Binding-site contacts:
Ligand atom SBD contacts residue CYS309 of chain 1.C at 3.6 Å.
Ligand atom CAZ contacts residue GLN203 of chain 1.C at 3.5 Å.
Ligand atom CAS contacts residue GLN203 of chain 1.C at 3.7 Å.
Ligand atom CAS contacts residue LEU256 of chain 1.C at 3.8 Å (hydrophobic).
Ligand atom CBA contacts residue GLY206 of chain 1.C at 3.7 Å.
Ligand atom CAC contacts residue LEU256 of chain 1.C at 3.8 Å (hydrophobic).
Ligand atom CBB contacts residue ILE204 of chain 1.C at 3.8 Å (hydrophobic).
Ligand atom CAR contacts residue GLN203 of chain 1.C at 3.5 Å.
Ligand atom CBB contacts residue LEU103 of chain 1.C at 3.4 Å (hydrophobic).
Ligand atom CAG contacts residue LEU256 of chain 1.C at 3.2 Å (hydrophobic).
Ligand atom SAU contacts residue VAL106 of chain 1.C at 3.7 Å.
Ligand atom SAU contacts residue GLN203 of chain 1.C at 3.5 Å (h-bond).
Ligand atom CAZ contacts residue PHE259 of chain 1.C at 3.6 Å (hydrophobic).
Ligand atom CBA contacts residue PHE259 of chain 1.C at 3.8 Å (hydrophobic).
Ligand atom NAQ contacts residue LEU256 of chain 1.C at 3.6 Å.
Ligand atom SBD contacts residue LEU103 of chain 1.C at 3.6 Å.
Ligand atom CAY contacts residue GLN203 of chain 1.C at 3.2 Å.
Ligand atom NAN contacts residue PHE107 of chain 1.C at 3.6 Å.
Ligand atom CBC contacts residue PHE151 of chain 1.C at 3.8 Å (hydrophobic).
Ligand atom CBA contacts residue ILE204 of chain 1.C at 3.6 Å (hydrophobic).
Ligand atom OAL contacts residue ALA308 of chain 1.C at 3.8 Å.
Ligand atom CBC contacts residue LEU103 of chain 1.C at 3.6 Å (hydrophobic).
Ligand atom CAH contacts residue TRP257 of chain 1.C at 3.8 Å (hydrophobic).
Ligand atom CAR contacts residue LEU256 of chain 1.C at 3.5 Å (hydrophobic).
Ligand atom SAI contacts residue ALA308 of chain 1.C at 3.8 Å.
Ligand atom CBC contacts residue CYS309 of chain 1.C at 3.7 Å (hydrophobic).
Ligand atom CAE contacts residue LEU256 of chain 1.C at 3.2 Å (hydrophobic).
Ligand atom CBA contacts residue GLN203 of chain 1.C at 2.9 Å.
Ligand atom OAJ contacts residue PRO307 of chain 1.C at 3.2 Å.
Ligand atom SAU contacts residue GLY206 of chain 1.C at 3.8 Å.
Ligand atom CAD contacts residue LEU256 of chain 1.C at 3.3 Å (hydrophobic).
Ligand atom NAX contacts residue GLN203 of chain 1.C at 2.8 Å (h-bond).
Ligand atom CAY contacts residue PHE259 of chain 1.C at 3.5 Å (hydrophobic).
Ligand atom OAJ contacts residue ALA308 of chain 1.C at 2.8 Å (h-bond).
Ligand atom CAT contacts residue PHE107 of chain 1.C at 3.7 Å (hydrophobic).
Ligand atom CAH contacts residue LEU256 of chain 1.C at 3.3 Å (hydrophobic).
Ligand atom OAL contacts residue CYS309 of chain 1.C at 2.9 Å (h-bond).
Ligand atom CAH contacts residue VAL295 of chain 1.C at 3.7 Å (hydrophobic).
Ligand atom CAG contacts residue TRP257 of chain 1.C at 3.8 Å (hydrophobic).
Ligand atom CAV contacts residue PHE254 of chain 1.C at 3.6 Å (hydrophobic).

Sequence of chain 1.C:
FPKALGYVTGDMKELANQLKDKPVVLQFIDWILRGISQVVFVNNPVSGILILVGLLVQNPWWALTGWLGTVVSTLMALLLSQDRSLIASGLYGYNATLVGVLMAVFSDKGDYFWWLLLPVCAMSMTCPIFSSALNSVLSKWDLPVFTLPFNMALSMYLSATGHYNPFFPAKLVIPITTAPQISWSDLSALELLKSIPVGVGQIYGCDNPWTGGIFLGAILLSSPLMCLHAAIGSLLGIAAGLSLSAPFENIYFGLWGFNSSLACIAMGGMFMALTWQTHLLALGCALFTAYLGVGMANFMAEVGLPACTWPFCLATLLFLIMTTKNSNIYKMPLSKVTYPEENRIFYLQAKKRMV

A protein and the small-molecule ligand that binds it are described below.
Small molecule (SMILES): CCc1ccc(S(=O)(=O)c2nnn3c2nc(NCc2cccs2)c2sccc23)cc1